Sequence of chain 1.A:
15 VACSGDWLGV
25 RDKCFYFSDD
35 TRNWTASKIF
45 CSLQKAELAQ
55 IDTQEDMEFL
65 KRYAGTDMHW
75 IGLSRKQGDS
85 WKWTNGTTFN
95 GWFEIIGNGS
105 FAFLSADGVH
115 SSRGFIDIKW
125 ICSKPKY

This protein binds this small molecule.
Small molecule (SMILES): CC(=O)N[C@H]1[C@H](O[C@H]2[C@H](O)[C@@H](NC(C)=O)CO[C@@H]2CO)O[C@H](CO)[C@@H](O[C@H]2O[C@H](CO)[C@@H](O)[C@H](O)[C@@H]2O)[C@@H]1O

Binding-site contacts:
Ligand atom C5 contacts residue TRP87 of chain 1.A at 4.3 Å (hydrophobic).
Ligand atom C8 contacts residue ASN94 of chain 1.A at 3.6 Å.
Ligand atom C2 contacts residue GLY90 of chain 1.A at 3.7 Å.
Ligand atom C2 contacts residue THR91 of chain 1.A at 4.1 Å.
Ligand atom C8 contacts residue GLY90 of chain 1.A at 4.5 Å.
Ligand atom O7 contacts residue TRP87 of chain 1.A at 4.1 Å.
Ligand atom C1 contacts residue ASN89 of chain 1.A at 1.5 Å.
Ligand atom N2 contacts residue GLY90 of chain 1.A at 2.7 Å (h-bond).
Ligand atom O7 contacts residue ASN94 of chain 1.A at 3.2 Å (h-bond).
Ligand atom C1 contacts residue GLY90 of chain 1.A at 3.5 Å.
Ligand atom C2 contacts residue ASP56 of chain 1.A at 4.2 Å.
Ligand atom C5 contacts residue ASN89 of chain 1.A at 3.7 Å.
Ligand atom C4 contacts residue ASN89 of chain 1.A at 4.3 Å.
Ligand atom O6 contacts residue GLN54 of chain 1.A at 2.4 Å (h-bond).
Ligand atom C1 contacts residue GLN54 of chain 1.A at 4.5 Å.
Ligand atom C7 contacts residue GLY90 of chain 1.A at 3.2 Å.
Ligand atom C5 contacts residue THR91 of chain 1.A at 4.3 Å.
Ligand atom O5 contacts residue ASP56 of chain 1.A at 4.3 Å.
Ligand atom C3 contacts residue ASP56 of chain 1.A at 4.1 Å.
Ligand atom C3 contacts residue THR91 of chain 1.A at 4.3 Å.
Ligand atom C6 contacts residue GLN54 of chain 1.A at 2.6 Å.
Ligand atom O7 contacts residue GLY90 of chain 1.A at 3.1 Å (h-bond).
Ligand atom C5 contacts residue GLN54 of chain 1.A at 3.5 Å.
Ligand atom C7 contacts residue ASN94 of chain 1.A at 3.7 Å.
Ligand atom C7 contacts residue ASN89 of chain 1.A at 3.4 Å.
Ligand atom C1 contacts residue ASP56 of chain 1.A at 3.8 Å.
Ligand atom C5 contacts residue ASP56 of chain 1.A at 4.1 Å.
Ligand atom C1 contacts residue THR91 of chain 1.A at 3.4 Å.
Ligand atom O6 contacts residue ASP56 of chain 1.A at 2.9 Å (salt-bridge).
Ligand atom O7 contacts residue ASN89 of chain 1.A at 3.2 Å (h-bond).
Ligand atom O5 contacts residue GLN54 of chain 1.A at 3.2 Å (h-bond).
Ligand atom N2 contacts residue ASN89 of chain 1.A at 2.9 Å (h-bond).
Ligand atom C3 contacts residue ASN89 of chain 1.A at 3.8 Å.
Ligand atom O5 contacts residue THR91 of chain 1.A at 4.2 Å.
Ligand atom C2 contacts residue ASN89 of chain 1.A at 2.5 Å.
Ligand atom O5 contacts residue ASN89 of chain 1.A at 2.4 Å (h-bond).
Ligand atom N2 contacts residue THR91 of chain 1.A at 3.8 Å.
Ligand atom C6 contacts residue ASP56 of chain 1.A at 3.2 Å.
Ligand atom N2 contacts residue ASP56 of chain 1.A at 3.5 Å.
Ligand atom C7 contacts residue TRP87 of chain 1.A at 4.5 Å (hydrophobic).